The small molecule below binds the protein below.
Small molecule (SMILES): Nc1nc2c(ncn2[C@@H]2O[C@H](CO[P](=O)(O)O[P](=O)(O)OP(O)(O)=S)[C@@H](O)[C@H]2O)c(=O)[nH]1

Sequence of chain 1.B:
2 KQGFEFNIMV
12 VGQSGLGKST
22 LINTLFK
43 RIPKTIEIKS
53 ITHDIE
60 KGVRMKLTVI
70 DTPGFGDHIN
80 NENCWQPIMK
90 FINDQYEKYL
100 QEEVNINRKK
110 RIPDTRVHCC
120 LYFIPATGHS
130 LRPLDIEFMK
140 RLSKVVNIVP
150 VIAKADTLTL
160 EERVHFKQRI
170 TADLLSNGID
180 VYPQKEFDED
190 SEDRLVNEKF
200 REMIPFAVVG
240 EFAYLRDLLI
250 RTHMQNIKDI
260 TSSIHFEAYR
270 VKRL

Binding-site contacts:
Ligand atom PG contacts residue MG1 of chain 1.H at 3.6 Å.
Ligand atom PB contacts residue LYS19 of chain 1.B at 3.7 Å.
Ligand atom N1 contacts residue ASP155 of chain 1.B at 2.9 Å (salt-bridge).
Ligand atom N2 contacts residue ASP155 of chain 1.B at 3.0 Å (salt-bridge).
Ligand atom O1B contacts residue LYS19 of chain 1.B at 2.9 Å (salt-bridge).
Ligand atom O2G contacts residue GLY16 of chain 1.B at 3.3 Å (h-bond).
Ligand atom O2G contacts residue LYS19 of chain 1.B at 2.4 Å (salt-bridge).
Ligand atom O5' contacts residue THR21 of chain 1.B at 3.3 Å (h-bond).
Ligand atom O3G contacts residue MG1 of chain 1.H at 2.1 Å.
Ligand atom C2 contacts residue LYS153 of chain 1.B at 3.7 Å.
Ligand atom PA contacts residue THR21 of chain 1.B at 3.7 Å.
Ligand atom O2B contacts residue SER20 of chain 1.B at 2.6 Å (h-bond).
Ligand atom O1B contacts residue GLY18 of chain 1.B at 3.6 Å.
Ligand atom O4' contacts residue LYS153 of chain 1.B at 3.4 Å.
Ligand atom PB contacts residue MG1 of chain 1.H at 3.6 Å.
Ligand atom O3B contacts residue GLY16 of chain 1.B at 3.3 Å (h-bond).
Ligand atom C8 contacts residue THR21 of chain 1.B at 3.4 Å.
Ligand atom C2 contacts residue ASP155 of chain 1.B at 3.5 Å.
Ligand atom C4 contacts residue LYS153 of chain 1.B at 3.5 Å.
Ligand atom O3A contacts residue GLY18 of chain 1.B at 2.9 Å (h-bond).
Ligand atom O3A contacts residue LYS19 of chain 1.B at 3.4 Å (salt-bridge).
Ligand atom O2A contacts residue SER20 of chain 1.B at 3.3 Å (h-bond).
Ligand atom N9 contacts residue LYS153 of chain 1.B at 3.7 Å.
Ligand atom O3G contacts residue THR47 of chain 1.B at 2.8 Å (h-bond).
Ligand atom N1 contacts residue LYS153 of chain 1.B at 3.6 Å.
Ligand atom O1B contacts residue LEU17 of chain 1.B at 3.4 Å (h-bond).
Ligand atom N3 contacts residue LYS153 of chain 1.B at 3.5 Å.
Ligand atom O6 contacts residue VAL208 of chain 1.B at 3.2 Å.
Ligand atom O1B contacts residue GLY16 of chain 1.B at 3.4 Å (h-bond).
Ligand atom O6 contacts residue GLY209 of chain 1.B at 2.5 Å (h-bond).
Ligand atom C6 contacts residue GLY209 of chain 1.B at 3.5 Å.
Ligand atom O2A contacts residue THR21 of chain 1.B at 2.8 Å (h-bond).
Ligand atom O2B contacts residue MG1 of chain 1.H at 2.5 Å.
Ligand atom O2A contacts residue GLY18 of chain 1.B at 3.6 Å.
Ligand atom N7 contacts residue GLY209 of chain 1.B at 3.7 Å.
Ligand atom O2G contacts residue SER15 of chain 1.B at 3.6 Å.
Ligand atom C6 contacts residue LYS153 of chain 1.B at 3.7 Å.
Ligand atom C8 contacts residue GLY18 of chain 1.B at 3.6 Å.
Ligand atom O3G contacts residue SER20 of chain 1.B at 3.6 Å (h-bond).
Ligand atom PG contacts residue GLY16 of chain 1.B at 3.7 Å.